This protein binds this small molecule.
Small molecule (SMILES): CC(=O)N[C@H]1[C@H](O[C@H]2[C@H](O)[C@@H](NC(C)=O)CO[C@@H]2CO)O[C@H](CO)[C@@H](O)[C@@H]1O

Binding-site contacts:
Ligand atom C7 contacts residue ASN265 of chain 1.I at 3.2 Å.
Ligand atom O7 contacts residue ASN301 of chain 1.I at 4.1 Å.
Ligand atom O6 contacts residue ARG412 of chain 1.I at 2.4 Å (salt-bridge).
Ligand atom C5 contacts residue ASN265 of chain 1.I at 3.7 Å.
Ligand atom C3 contacts residue ASN265 of chain 1.I at 3.8 Å.
Ligand atom C5 contacts residue ARG412 of chain 1.I at 4.0 Å.
Ligand atom C8 contacts residue ASN265 of chain 1.I at 4.4 Å.
Ligand atom C8 contacts residue SER303 of chain 1.I at 4.0 Å.
Ligand atom C8 contacts residue ASN301 of chain 1.I at 4.3 Å.
Ligand atom C4 contacts residue ASN265 of chain 1.I at 4.3 Å.
Ligand atom N2 contacts residue ASN265 of chain 1.I at 2.9 Å (h-bond).
Ligand atom O5 contacts residue ASN265 of chain 1.I at 2.4 Å (h-bond).
Ligand atom O7 contacts residue ASN265 of chain 1.I at 3.1 Å (h-bond).
Ligand atom C3 contacts residue GLN263 of chain 1.I at 4.1 Å.
Ligand atom C1 contacts residue ARG412 of chain 1.I at 4.0 Å.
Ligand atom C6 contacts residue ARG412 of chain 1.I at 3.5 Å.
Ligand atom C8 contacts residue VAL302 of chain 1.I at 4.4 Å (hydrophobic).
Ligand atom C1 contacts residue ASN265 of chain 1.I at 1.4 Å.
Ligand atom O5 contacts residue ARG412 of chain 1.I at 3.4 Å (salt-bridge).
Ligand atom C2 contacts residue ASN265 of chain 1.I at 2.5 Å.

Sequence of chain 1.I:
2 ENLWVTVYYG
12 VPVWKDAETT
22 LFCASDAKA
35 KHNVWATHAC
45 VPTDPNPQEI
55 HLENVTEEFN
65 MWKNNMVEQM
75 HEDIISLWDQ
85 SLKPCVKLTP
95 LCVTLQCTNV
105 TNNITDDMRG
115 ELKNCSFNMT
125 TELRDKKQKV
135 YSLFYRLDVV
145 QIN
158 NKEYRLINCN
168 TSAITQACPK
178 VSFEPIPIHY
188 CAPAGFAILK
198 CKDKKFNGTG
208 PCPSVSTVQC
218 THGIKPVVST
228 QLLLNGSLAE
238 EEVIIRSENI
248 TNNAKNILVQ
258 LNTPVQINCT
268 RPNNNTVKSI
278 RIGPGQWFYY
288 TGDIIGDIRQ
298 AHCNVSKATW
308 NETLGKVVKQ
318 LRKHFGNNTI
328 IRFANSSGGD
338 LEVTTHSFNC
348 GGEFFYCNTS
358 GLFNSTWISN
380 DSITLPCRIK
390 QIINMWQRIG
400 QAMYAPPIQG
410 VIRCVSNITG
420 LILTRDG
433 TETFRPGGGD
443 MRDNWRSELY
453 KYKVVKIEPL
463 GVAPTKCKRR